Sequence of chain 1.A:
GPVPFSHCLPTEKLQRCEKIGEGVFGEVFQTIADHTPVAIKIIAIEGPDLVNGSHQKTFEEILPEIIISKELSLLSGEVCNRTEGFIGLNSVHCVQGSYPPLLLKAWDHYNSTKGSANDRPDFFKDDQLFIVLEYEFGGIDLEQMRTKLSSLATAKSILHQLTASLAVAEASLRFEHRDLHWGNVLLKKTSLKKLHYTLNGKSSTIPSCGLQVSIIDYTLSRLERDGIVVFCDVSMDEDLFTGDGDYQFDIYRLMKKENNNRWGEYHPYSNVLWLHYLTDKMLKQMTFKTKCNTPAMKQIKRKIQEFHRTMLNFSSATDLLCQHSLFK

The small molecule below binds the protein below.
Small molecule (SMILES): Nc1ncnc2c1c(I)cn2[C@@H]1O[C@H](CO)[C@@H](O)[C@H]1O

Binding-site contacts:
Ligand atom O3' contacts residue ASP170 of chain 1.A at 3.3 Å (salt-bridge).
Ligand atom C4' contacts residue GLY50 of chain 1.A at 3.9 Å.
Ligand atom N1 contacts residue PHE166 of chain 1.A at 3.8 Å.
Ligand atom O4' contacts residue GLY50 of chain 1.A at 3.5 Å.
Ligand atom C8 contacts residue ILE245 of chain 1.A at 3.6 Å (hydrophobic).
Ligand atom C2 contacts residue PHE166 of chain 1.A at 3.6 Å (hydrophobic).
Ligand atom N6 contacts residue TYR164 of chain 1.A at 3.9 Å.
Ligand atom N3 contacts residue GLY168 of chain 1.A at 3.7 Å.
Ligand atom C5' contacts residue GLU51 of chain 1.A at 3.9 Å.
Ligand atom N3 contacts residue ILE49 of chain 1.A at 3.5 Å.
Ligand atom N1 contacts residue GLU165 of chain 1.A at 3.9 Å.
Ligand atom C5 contacts residue LEU215 of chain 1.A at 3.8 Å (hydrophobic).
Ligand atom C6 contacts residue LEU215 of chain 1.A at 3.5 Å (hydrophobic).
Ligand atom N1 contacts residue LEU215 of chain 1.A at 3.4 Å.
Ligand atom C3' contacts residue GLY212 of chain 1.A at 3.5 Å.
Ligand atom O5' contacts residue PHE54 of chain 1.A at 3.8 Å.
Ligand atom N6 contacts residue ALA68 of chain 1.A at 3.5 Å.
Ligand atom N1 contacts residue GLY167 of chain 1.A at 2.9 Å (h-bond).
Ligand atom C6 contacts residue GLU165 of chain 1.A at 3.8 Å.
Ligand atom O2' contacts residue GLN173 of chain 1.A at 3.8 Å.
Ligand atom N1 contacts residue ALA68 of chain 1.A at 3.8 Å.
Ligand atom C2 contacts residue GLY168 of chain 1.A at 3.4 Å.
Ligand atom O4' contacts residue VAL57 of chain 1.A at 3.9 Å.
Ligand atom C6 contacts residue ALA68 of chain 1.A at 3.4 Å (hydrophobic).
Ligand atom O2' contacts residue ASP170 of chain 1.A at 2.7 Å (salt-bridge).
Ligand atom N6 contacts residue GLU165 of chain 1.A at 2.9 Å (salt-bridge).
Ligand atom C8 contacts residue VAL57 of chain 1.A at 3.7 Å (hydrophobic).
Ligand atom N6 contacts residue ILE116 of chain 1.A at 3.9 Å.
Ligand atom C2 contacts residue GLY167 of chain 1.A at 3.6 Å.
Ligand atom C5 contacts residue ALA68 of chain 1.A at 3.9 Å (hydrophobic).
Ligand atom C6 contacts residue GLY167 of chain 1.A at 3.9 Å.
Ligand atom IAE contacts residue TYR164 of chain 1.A at 3.6 Å.
Ligand atom O3' contacts residue GLY212 of chain 1.A at 2.7 Å (h-bond).
Ligand atom C2 contacts residue LEU215 of chain 1.A at 3.5 Å (hydrophobic).
Ligand atom C2 contacts residue ILE49 of chain 1.A at 3.9 Å (hydrophobic).
Ligand atom C4 contacts residue LEU215 of chain 1.A at 3.9 Å (hydrophobic).
Ligand atom O5' contacts residue VAL57 of chain 1.A at 3.7 Å.
Ligand atom C7 contacts residue ILE245 of chain 1.A at 3.7 Å (hydrophobic).
Ligand atom C2' contacts residue ASP170 of chain 1.A at 3.7 Å.
Ligand atom N3 contacts residue LEU215 of chain 1.A at 3.8 Å.